Sequence of chain 1.F:
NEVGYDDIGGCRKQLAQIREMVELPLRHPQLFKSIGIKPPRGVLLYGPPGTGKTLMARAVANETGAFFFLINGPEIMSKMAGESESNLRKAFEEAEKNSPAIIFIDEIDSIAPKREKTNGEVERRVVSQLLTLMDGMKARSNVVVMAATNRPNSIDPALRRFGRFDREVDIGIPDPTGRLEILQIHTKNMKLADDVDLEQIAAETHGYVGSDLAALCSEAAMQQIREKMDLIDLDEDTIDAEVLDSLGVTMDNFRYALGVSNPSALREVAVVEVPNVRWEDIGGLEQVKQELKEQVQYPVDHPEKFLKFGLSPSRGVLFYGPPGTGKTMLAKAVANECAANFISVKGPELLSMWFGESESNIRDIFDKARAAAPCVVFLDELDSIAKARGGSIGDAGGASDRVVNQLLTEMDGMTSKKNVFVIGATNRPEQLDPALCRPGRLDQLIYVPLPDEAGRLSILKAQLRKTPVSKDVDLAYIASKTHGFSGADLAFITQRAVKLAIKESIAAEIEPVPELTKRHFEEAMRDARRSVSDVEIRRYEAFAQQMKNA

A small-molecule ligand and the protein it binds are described below.
Small molecule (SMILES): Nc1ncnc2c1ncn2[C@@H]1O[C@H](COP(=O)(O)OP(=O)(O)OP(O)(O)=S)[C@@H](O)[C@H]1O

Binding-site contacts:
Ligand atom PA contacts residue THR542 of chain 1.F at 3.2 Å.
Ligand atom O3B contacts residue PRO537 of chain 1.F at 3.4 Å.
Ligand atom O2A contacts residue LYS541 of chain 1.F at 2.6 Å (salt-bridge).
Ligand atom O2B contacts residue GLY538 of chain 1.F at 3.0 Å (h-bond).
Ligand atom PB contacts residue LYS541 of chain 1.F at 3.4 Å.
Ligand atom O1A contacts residue MG1 of chain 1.CA at 2.0 Å.
Ligand atom N7 contacts residue GLY538 of chain 1.F at 3.5 Å (h-bond).
Ligand atom O3G contacts residue ASN641 of chain 1.F at 2.4 Å (h-bond).
Ligand atom O2B contacts residue GLY540 of chain 1.F at 3.3 Å (h-bond).
Ligand atom O1A contacts residue THR542 of chain 1.F at 2.8 Å (h-bond).
Ligand atom O2G contacts residue MG1 of chain 1.CA at 2.1 Å.
Ligand atom N7 contacts residue GLY540 of chain 1.F at 3.2 Å (h-bond).
Ligand atom O3A contacts residue MG1 of chain 1.CA at 2.8 Å.
Ligand atom O1B contacts residue MG1 of chain 1.CA at 2.1 Å.
Ligand atom N6 contacts residue ILE673 of chain 1.F at 3.3 Å.
Ligand atom O2A contacts residue MG1 of chain 1.CA at 2.6 Å.
Ligand atom O2A contacts residue THR542 of chain 1.F at 2.5 Å (h-bond).
Ligand atom C8 contacts residue GLY701 of chain 1.F at 3.4 Å.
Ligand atom O4' contacts residue ALA702 of chain 1.F at 3.3 Å.
Ligand atom O2' contacts residue MET543 of chain 1.F at 3.4 Å (h-bond).
Ligand atom C8 contacts residue GLY540 of chain 1.F at 3.1 Å.
Ligand atom O2B contacts residue LYS541 of chain 1.F at 2.5 Å (salt-bridge).
Ligand atom PB contacts residue GLY538 of chain 1.F at 3.3 Å.
Ligand atom O2A contacts residue GLY540 of chain 1.F at 3.2 Å.
Ligand atom O3A contacts residue GLY538 of chain 1.F at 3.4 Å.
Ligand atom N3 contacts residue MET543 of chain 1.F at 3.4 Å.
Ligand atom O3B contacts residue GLY538 of chain 1.F at 2.7 Å (h-bond).
Ligand atom C8 contacts residue THR539 of chain 1.F at 3.5 Å.
Ligand atom O5' contacts residue GLY540 of chain 1.F at 3.4 Å.
Ligand atom PB contacts residue MG1 of chain 1.CA at 2.8 Å.
Ligand atom PA contacts residue MG1 of chain 1.CA at 2.5 Å.
Ligand atom C5' contacts residue GLY540 of chain 1.F at 3.3 Å.
Ligand atom O2B contacts residue THR539 of chain 1.F at 2.4 Å (h-bond).
Ligand atom PG contacts residue MG1 of chain 1.CA at 3.3 Å.
Ligand atom N3 contacts residue GLN677 of chain 1.F at 3.4 Å (h-bond).
Ligand atom C8 contacts residue ALA702 of chain 1.F at 3.2 Å (hydrophobic).
Ligand atom N7 contacts residue GLY701 of chain 1.F at 3.4 Å.
Ligand atom N7 contacts residue THR539 of chain 1.F at 3.1 Å.
Ligand atom C8 contacts residue GLY538 of chain 1.F at 3.1 Å.
Ligand atom O3B contacts residue MG1 of chain 1.CA at 3.4 Å.

Sequence of chain 1.E:
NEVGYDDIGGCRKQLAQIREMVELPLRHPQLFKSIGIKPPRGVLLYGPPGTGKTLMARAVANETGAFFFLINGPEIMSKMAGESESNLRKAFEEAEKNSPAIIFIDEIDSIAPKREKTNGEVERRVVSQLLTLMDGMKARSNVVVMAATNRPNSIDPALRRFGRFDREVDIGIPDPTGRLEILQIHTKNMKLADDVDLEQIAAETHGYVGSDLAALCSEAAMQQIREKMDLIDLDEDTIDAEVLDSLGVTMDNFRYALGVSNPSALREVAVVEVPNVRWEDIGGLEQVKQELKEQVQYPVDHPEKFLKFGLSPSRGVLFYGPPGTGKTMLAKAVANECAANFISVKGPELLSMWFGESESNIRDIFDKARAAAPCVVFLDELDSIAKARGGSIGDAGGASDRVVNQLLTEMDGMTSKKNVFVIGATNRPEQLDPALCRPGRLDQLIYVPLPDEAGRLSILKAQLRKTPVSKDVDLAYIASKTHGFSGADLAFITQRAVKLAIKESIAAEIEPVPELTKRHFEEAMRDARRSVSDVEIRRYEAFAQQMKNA